Sequence of chain 2.A:
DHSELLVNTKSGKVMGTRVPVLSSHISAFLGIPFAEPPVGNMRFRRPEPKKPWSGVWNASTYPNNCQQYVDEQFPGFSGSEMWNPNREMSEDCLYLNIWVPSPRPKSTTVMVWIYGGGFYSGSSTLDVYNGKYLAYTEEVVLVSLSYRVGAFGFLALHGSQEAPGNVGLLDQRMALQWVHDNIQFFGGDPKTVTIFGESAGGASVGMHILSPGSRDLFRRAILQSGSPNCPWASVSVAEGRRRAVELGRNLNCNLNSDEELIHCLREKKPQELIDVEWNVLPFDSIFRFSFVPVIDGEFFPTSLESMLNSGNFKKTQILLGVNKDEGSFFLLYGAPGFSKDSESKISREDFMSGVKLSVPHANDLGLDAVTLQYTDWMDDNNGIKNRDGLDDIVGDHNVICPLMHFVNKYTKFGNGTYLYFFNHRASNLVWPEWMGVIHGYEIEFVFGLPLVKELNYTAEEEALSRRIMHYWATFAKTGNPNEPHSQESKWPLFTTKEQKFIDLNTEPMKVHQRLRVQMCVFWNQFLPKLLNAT

A protein and the small-molecule ligand that binds it are described below.
Small molecule (SMILES): CC(=O)N[C@@H]1[C@@H](O)[C@H](O)[C@@H](CO)O[C@H]1O

Binding-site contacts:
Ligand atom O5 contacts residue ASN456 of chain 2.A at 2.5 Å (h-bond).
Ligand atom C4 contacts residue ASN456 of chain 2.A at 4.4 Å.
Ligand atom C7 contacts residue ASN456 of chain 2.A at 3.4 Å.
Ligand atom C1 contacts residue ASN456 of chain 2.A at 1.5 Å.
Ligand atom C8 contacts residue LEU455 of chain 2.A at 3.9 Å (hydrophobic).
Ligand atom C2 contacts residue ASN456 of chain 2.A at 2.5 Å.
Ligand atom N2 contacts residue ASN456 of chain 2.A at 3.0 Å (h-bond).
Ligand atom C7 contacts residue GLU454 of chain 2.A at 3.8 Å.
Ligand atom C5 contacts residue ASN456 of chain 2.A at 3.8 Å.
Ligand atom C3 contacts residue ASN456 of chain 2.A at 3.9 Å.
Ligand atom N2 contacts residue GLU454 of chain 2.A at 3.8 Å.
Ligand atom C8 contacts residue GLU454 of chain 2.A at 3.5 Å.
Ligand atom C1 contacts residue GLU454 of chain 2.A at 4.3 Å.
Ligand atom O7 contacts residue ASN456 of chain 2.A at 3.5 Å (h-bond).